Sequence of chain 26.D:
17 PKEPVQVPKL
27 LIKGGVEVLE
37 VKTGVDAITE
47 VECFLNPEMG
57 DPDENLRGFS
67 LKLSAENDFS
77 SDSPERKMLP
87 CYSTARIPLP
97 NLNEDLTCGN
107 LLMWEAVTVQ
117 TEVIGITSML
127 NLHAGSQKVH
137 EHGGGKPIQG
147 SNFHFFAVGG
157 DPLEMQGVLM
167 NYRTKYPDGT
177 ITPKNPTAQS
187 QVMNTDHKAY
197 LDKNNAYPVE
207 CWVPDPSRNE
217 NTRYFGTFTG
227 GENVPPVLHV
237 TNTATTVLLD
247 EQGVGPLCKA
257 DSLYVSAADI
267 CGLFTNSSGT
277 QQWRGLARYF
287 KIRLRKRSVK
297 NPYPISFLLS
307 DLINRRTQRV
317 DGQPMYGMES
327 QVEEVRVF

This small molecule binds to this protein.
Small molecule (SMILES): CC(=O)N[C@H]1[C@H]([C@H](O)[C@H](O)CO)O[C@@](O[C@H](CO)[C@@H](O)[C@@H]2O[C@@H](C(=O)O)C[C@H](O)[C@H]2NC(C)=O)(C(=O)O)C[C@@H]1O

Sequence of chain 26.C:
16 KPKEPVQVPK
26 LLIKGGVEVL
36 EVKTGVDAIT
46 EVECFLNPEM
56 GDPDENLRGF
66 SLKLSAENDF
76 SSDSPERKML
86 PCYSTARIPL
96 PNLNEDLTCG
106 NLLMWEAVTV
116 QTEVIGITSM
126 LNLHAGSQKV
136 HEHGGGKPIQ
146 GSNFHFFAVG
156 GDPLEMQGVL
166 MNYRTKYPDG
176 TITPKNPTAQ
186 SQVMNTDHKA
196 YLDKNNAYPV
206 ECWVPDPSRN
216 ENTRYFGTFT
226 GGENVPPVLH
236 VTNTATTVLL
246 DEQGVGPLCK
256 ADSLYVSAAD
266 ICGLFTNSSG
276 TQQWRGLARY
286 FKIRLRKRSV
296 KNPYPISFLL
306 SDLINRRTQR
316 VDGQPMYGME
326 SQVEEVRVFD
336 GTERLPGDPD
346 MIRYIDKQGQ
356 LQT

Sequence of chain 26.E:
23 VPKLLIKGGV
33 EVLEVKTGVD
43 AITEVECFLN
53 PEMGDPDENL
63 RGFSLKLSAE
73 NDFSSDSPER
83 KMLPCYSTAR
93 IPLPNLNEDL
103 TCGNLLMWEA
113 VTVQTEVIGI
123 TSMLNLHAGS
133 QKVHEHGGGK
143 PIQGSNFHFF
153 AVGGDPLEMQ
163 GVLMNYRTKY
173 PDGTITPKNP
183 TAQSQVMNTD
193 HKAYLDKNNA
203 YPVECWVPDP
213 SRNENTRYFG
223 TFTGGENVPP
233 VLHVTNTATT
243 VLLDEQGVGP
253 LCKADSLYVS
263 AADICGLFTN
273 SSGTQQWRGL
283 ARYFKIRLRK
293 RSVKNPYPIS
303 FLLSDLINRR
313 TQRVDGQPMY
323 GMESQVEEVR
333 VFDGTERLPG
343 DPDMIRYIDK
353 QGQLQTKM

Binding-site contacts:
Ligand atom O1A contacts residue THR276 of chain 26.D at 2.6 Å (h-bond).
Ligand atom O8 contacts residue ASN272 of chain 26.D at 3.4 Å (h-bond).
Ligand atom C7 contacts residue GLN278 of chain 26.D at 3.8 Å.
Ligand atom C11 contacts residue PHE270 of chain 26.D at 3.9 Å (hydrophobic).
Ligand atom C8 contacts residue GLN278 of chain 26.D at 3.7 Å.
Ligand atom O1A contacts residue ASN272 of chain 26.D at 3.6 Å (h-bond).
Ligand atom C6 contacts residue LYS68 of chain 26.D at 3.8 Å.
Ligand atom O1B contacts residue SER274 of chain 26.D at 2.4 Å (h-bond).
Ligand atom C10 contacts residue PHE75 of chain 26.E at 2.7 Å (hydrophobic).
Ligand atom C6 contacts residue ASN272 of chain 26.D at 3.7 Å.
Ligand atom C11 contacts residue PHE65 of chain 26.D at 3.8 Å (hydrophobic).
Ligand atom O10 contacts residue LEU62 of chain 26.D at 3.1 Å.
Ligand atom C11 contacts residue LYS68 of chain 26.D at 3.8 Å.
Ligand atom C1 contacts residue SER274 of chain 26.D at 3.4 Å.
Ligand atom N5 contacts residue ASN272 of chain 26.D at 3.3 Å (h-bond).
Ligand atom O9 contacts residue LEU67 of chain 26.D at 3.2 Å.
Ligand atom C11 contacts residue GLN278 of chain 26.D at 3.5 Å.
Ligand atom C9 contacts residue LYS68 of chain 26.D at 3.8 Å.
Ligand atom O8 contacts residue THR276 of chain 26.D at 3.8 Å.
Ligand atom C11 contacts residue ASN272 of chain 26.D at 3.6 Å.
Ligand atom C11 contacts residue PHE75 of chain 26.E at 1.8 Å (hydrophobic).
Ligand atom O1B contacts residue LYS68 of chain 26.D at 3.6 Å.
Ligand atom O10 contacts residue PHE75 of chain 26.E at 2.6 Å.
Ligand atom C11 contacts residue LEU62 of chain 26.D at 3.9 Å (hydrophobic).
Ligand atom C1 contacts residue THR276 of chain 26.D at 3.4 Å.
Ligand atom C11 contacts residue HIS138 of chain 26.C at 3.3 Å.
Ligand atom O1B contacts residue THR276 of chain 26.D at 3.5 Å (h-bond).
Ligand atom C11 contacts residue THR276 of chain 26.D at 3.4 Å.
Ligand atom C9 contacts residue GLN278 of chain 26.D at 3.2 Å.
Ligand atom O7 contacts residue LEU62 of chain 26.D at 3.5 Å.
Ligand atom C10 contacts residue LEU62 of chain 26.D at 3.5 Å (hydrophobic).
Ligand atom O9 contacts residue LYS68 of chain 26.D at 2.8 Å (salt-bridge).
Ligand atom N5 contacts residue PHE75 of chain 26.E at 3.8 Å.
Ligand atom C5 contacts residue LYS68 of chain 26.D at 3.7 Å.
Ligand atom O8 contacts residue LYS68 of chain 26.D at 3.5 Å.
Ligand atom C10 contacts residue LYS68 of chain 26.D at 3.8 Å.
Ligand atom O8 contacts residue GLN278 of chain 26.D at 3.5 Å (h-bond).
Ligand atom N5 contacts residue LYS68 of chain 26.D at 2.9 Å (salt-bridge).
Ligand atom N5 contacts residue GLN278 of chain 26.D at 3.9 Å.
Ligand atom O1A contacts residue SER274 of chain 26.D at 3.8 Å.